A small-molecule ligand and the protein it binds are described below.
Small molecule (SMILES): Nc1nc2[nH]cnc2c(=S)[nH]1

Sequence of chain 1.A:
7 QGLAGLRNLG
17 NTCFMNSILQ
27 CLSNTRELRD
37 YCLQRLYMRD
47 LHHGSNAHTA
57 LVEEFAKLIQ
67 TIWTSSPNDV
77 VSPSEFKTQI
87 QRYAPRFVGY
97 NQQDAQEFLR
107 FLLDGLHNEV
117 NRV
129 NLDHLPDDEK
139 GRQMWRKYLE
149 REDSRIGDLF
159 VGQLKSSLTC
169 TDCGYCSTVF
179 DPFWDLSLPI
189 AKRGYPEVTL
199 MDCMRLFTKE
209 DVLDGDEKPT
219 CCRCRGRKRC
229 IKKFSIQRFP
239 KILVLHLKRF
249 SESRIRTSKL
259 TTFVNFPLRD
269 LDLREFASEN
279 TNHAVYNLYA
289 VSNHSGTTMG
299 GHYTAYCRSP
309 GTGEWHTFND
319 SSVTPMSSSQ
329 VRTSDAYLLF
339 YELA

Binding-site contacts:
Ligand atom C8 contacts residue CYS19 of chain 1.A at 3.5 Å (hydrophobic).
Ligand atom N2 contacts residue PHE316 of chain 1.A at 4.0 Å.
Ligand atom C5 contacts residue PHE316 of chain 1.A at 4.0 Å (hydrophobic).
Ligand atom N9 contacts residue SER23 of chain 1.A at 3.4 Å.
Ligand atom N2 contacts residue LEU12 of chain 1.A at 3.0 Å (h-bond).
Ligand atom C8 contacts residue PHE316 of chain 1.A at 3.5 Å (hydrophobic).
Ligand atom N1 contacts residue SER319 of chain 1.A at 3.4 Å (h-bond).
Ligand atom N2 contacts residue GLN26 of chain 1.A at 3.2 Å (h-bond).
Ligand atom C8 contacts residue SER23 of chain 1.A at 3.6 Å.
Ligand atom S6 contacts residue ASN22 of chain 1.A at 3.2 Å (h-bond).
Ligand atom N1 contacts residue LEU12 of chain 1.A at 3.3 Å (h-bond).
Ligand atom N7 contacts residue TYR301 of chain 1.A at 2.8 Å (h-bond).
Ligand atom C8 contacts residue TYR301 of chain 1.A at 2.8 Å (hydrophobic).
Ligand atom C5 contacts residue ASP318 of chain 1.A at 3.7 Å.
Ligand atom N1 contacts residue ASP318 of chain 1.A at 3.8 Å.
Ligand atom C6 contacts residue SER319 of chain 1.A at 3.9 Å.
Ligand atom N9 contacts residue PHE316 of chain 1.A at 2.8 Å (h-bond).
Ligand atom C5 contacts residue CYS19 of chain 1.A at 3.8 Å (hydrophobic).
Ligand atom N9 contacts residue THR302 of chain 1.A at 3.5 Å.
Ligand atom S6 contacts residue CYS19 of chain 1.A at 2.0 Å (h-bond).
Ligand atom C4 contacts residue PHE316 of chain 1.A at 3.2 Å (hydrophobic).
Ligand atom N2 contacts residue GLY11 of chain 1.A at 3.7 Å.
Ligand atom C4 contacts residue ASN22 of chain 1.A at 3.8 Å.
Ligand atom C6 contacts residue ASP318 of chain 1.A at 3.3 Å.
Ligand atom C5 contacts residue ASN22 of chain 1.A at 3.5 Å.
Ligand atom N7 contacts residue CYS19 of chain 1.A at 3.2 Å.
Ligand atom N3 contacts residue PHE316 of chain 1.A at 3.4 Å.
Ligand atom C4 contacts residue SER23 of chain 1.A at 3.8 Å.
Ligand atom N3 contacts residue ASN22 of chain 1.A at 3.9 Å.
Ligand atom N9 contacts residue ALA303 of chain 1.A at 3.3 Å (h-bond).
Ligand atom C2 contacts residue LEU12 of chain 1.A at 3.9 Å (hydrophobic).
Ligand atom C2 contacts residue ASN22 of chain 1.A at 3.7 Å.
Ligand atom N3 contacts residue GLN26 of chain 1.A at 3.7 Å.
Ligand atom C6 contacts residue CYS19 of chain 1.A at 3.5 Å (hydrophobic).
Ligand atom S6 contacts residue ASP318 of chain 1.A at 3.3 Å.
Ligand atom C8 contacts residue ALA303 of chain 1.A at 3.7 Å (hydrophobic).
Ligand atom N7 contacts residue THR302 of chain 1.A at 3.9 Å.
Ligand atom C8 contacts residue THR302 of chain 1.A at 3.0 Å.
Ligand atom N1 contacts residue ASN22 of chain 1.A at 3.4 Å.
Ligand atom C6 contacts residue ASN22 of chain 1.A at 3.3 Å.